Sequence of chain 1.GB:
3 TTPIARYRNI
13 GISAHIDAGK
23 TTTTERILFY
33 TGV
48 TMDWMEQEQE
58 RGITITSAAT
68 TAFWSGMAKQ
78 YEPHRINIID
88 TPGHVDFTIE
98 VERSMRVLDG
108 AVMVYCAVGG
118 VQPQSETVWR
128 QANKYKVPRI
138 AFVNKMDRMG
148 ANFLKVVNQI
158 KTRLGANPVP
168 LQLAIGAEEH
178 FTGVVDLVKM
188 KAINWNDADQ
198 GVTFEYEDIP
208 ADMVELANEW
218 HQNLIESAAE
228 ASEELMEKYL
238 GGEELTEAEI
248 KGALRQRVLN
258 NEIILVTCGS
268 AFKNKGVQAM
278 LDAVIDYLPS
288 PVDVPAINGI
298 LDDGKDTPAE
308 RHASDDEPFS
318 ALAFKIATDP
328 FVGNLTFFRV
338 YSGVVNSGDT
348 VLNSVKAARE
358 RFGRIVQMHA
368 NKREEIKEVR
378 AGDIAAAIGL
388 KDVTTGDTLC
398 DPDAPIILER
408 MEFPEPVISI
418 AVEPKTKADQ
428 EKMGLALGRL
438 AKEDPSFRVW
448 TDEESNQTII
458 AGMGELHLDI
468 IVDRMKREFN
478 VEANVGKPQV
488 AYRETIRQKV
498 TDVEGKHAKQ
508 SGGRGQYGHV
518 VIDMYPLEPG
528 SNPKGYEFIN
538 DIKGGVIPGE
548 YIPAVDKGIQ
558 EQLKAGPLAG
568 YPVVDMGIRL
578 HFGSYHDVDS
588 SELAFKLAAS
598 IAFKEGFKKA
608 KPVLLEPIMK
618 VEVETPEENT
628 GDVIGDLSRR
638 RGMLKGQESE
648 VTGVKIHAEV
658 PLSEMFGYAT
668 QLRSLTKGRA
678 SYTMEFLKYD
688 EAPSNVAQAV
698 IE

Binding-site contacts:
Ligand atom O2B contacts residue THR23 of chain 1.GB at 3.1 Å (h-bond).
Ligand atom O5' contacts residue THR24 of chain 1.GB at 3.8 Å.
Ligand atom O3G contacts residue ILE60 of chain 1.GB at 3.5 Å.
Ligand atom O1B contacts residue ALA20 of chain 1.GB at 3.1 Å (h-bond).
Ligand atom O3A contacts residue GLY21 of chain 1.GB at 3.6 Å (h-bond).
Ligand atom N1 contacts residue ASP144 of chain 1.GB at 2.9 Å (salt-bridge).
Ligand atom N7 contacts residue PHE269 of chain 1.GB at 3.8 Å.
Ligand atom C5 contacts residue PHE269 of chain 1.GB at 3.5 Å (hydrophobic).
Ligand atom O6 contacts residue ALA268 of chain 1.GB at 3.9 Å.
Ligand atom PG contacts residue ASP19 of chain 1.GB at 3.1 Å.
Ligand atom O2G contacts residue ASP19 of chain 1.GB at 2.8 Å (salt-bridge).
Ligand atom O1B contacts residue GLY21 of chain 1.GB at 3.2 Å (h-bond).
Ligand atom N1 contacts residue LYS142 of chain 1.GB at 3.6 Å.
Ligand atom O3A contacts residue ASP19 of chain 1.GB at 4.0 Å.
Ligand atom PG contacts residue MG1 of chain 1.KB at 3.8 Å.
Ligand atom O1B contacts residue LYS22 of chain 1.GB at 3.2 Å (salt-bridge).
Ligand atom C5 contacts residue LYS142 of chain 1.GB at 3.8 Å.
Ligand atom O3G contacts residue THR61 of chain 1.GB at 2.9 Å (h-bond).
Ligand atom O2A contacts residue THR24 of chain 1.GB at 2.8 Å (h-bond).
Ligand atom O6 contacts residue ASP144 of chain 1.GB at 3.5 Å (salt-bridge).
Ligand atom PB contacts residue ASP19 of chain 1.GB at 3.8 Å.
Ligand atom C6 contacts residue PHE269 of chain 1.GB at 3.5 Å (hydrophobic).
Ligand atom O1G contacts residue ILE60 of chain 1.GB at 2.9 Å.
Ligand atom O3G contacts residue MG1 of chain 1.KB at 2.5 Å.
Ligand atom O1G contacts residue THR61 of chain 1.GB at 4.0 Å.
Ligand atom O2B contacts residue MG1 of chain 1.KB at 3.5 Å.
Ligand atom O2G contacts residue ILE18 of chain 1.GB at 2.9 Å.
Ligand atom C2 contacts residue ASP144 of chain 1.GB at 3.8 Å.
Ligand atom O6 contacts residue LYS142 of chain 1.GB at 3.2 Å.
Ligand atom N2 contacts residue ASP144 of chain 1.GB at 3.3 Å (salt-bridge).
Ligand atom N2 contacts residue ARG145 of chain 1.GB at 3.0 Å.
Ligand atom O6 contacts residue PHE269 of chain 1.GB at 3.5 Å (h-bond).
Ligand atom O1B contacts residue ASP19 of chain 1.GB at 3.4 Å.
Ligand atom C2 contacts residue ARG145 of chain 1.GB at 3.9 Å.
Ligand atom C6 contacts residue LYS142 of chain 1.GB at 3.5 Å.
Ligand atom O1G contacts residue ASP19 of chain 1.GB at 2.8 Å (salt-bridge).
Ligand atom O2A contacts residue GLY21 of chain 1.GB at 3.6 Å.
Ligand atom C3B contacts residue ASP19 of chain 1.GB at 2.7 Å.
Ligand atom C6 contacts residue ASP144 of chain 1.GB at 3.6 Å.
Ligand atom PG contacts residue ILE60 of chain 1.GB at 3.8 Å.

The small molecule below binds the protein below.
Small molecule (SMILES): Nc1nc2c(ncn2[C@@H]2O[C@H](CO[P](=O)(O)O[P](=O)(O)CP(=O)(O)O)[C@@H](O)[C@H]2O)c(=O)[nH]1